Sequence of chain 1.D:
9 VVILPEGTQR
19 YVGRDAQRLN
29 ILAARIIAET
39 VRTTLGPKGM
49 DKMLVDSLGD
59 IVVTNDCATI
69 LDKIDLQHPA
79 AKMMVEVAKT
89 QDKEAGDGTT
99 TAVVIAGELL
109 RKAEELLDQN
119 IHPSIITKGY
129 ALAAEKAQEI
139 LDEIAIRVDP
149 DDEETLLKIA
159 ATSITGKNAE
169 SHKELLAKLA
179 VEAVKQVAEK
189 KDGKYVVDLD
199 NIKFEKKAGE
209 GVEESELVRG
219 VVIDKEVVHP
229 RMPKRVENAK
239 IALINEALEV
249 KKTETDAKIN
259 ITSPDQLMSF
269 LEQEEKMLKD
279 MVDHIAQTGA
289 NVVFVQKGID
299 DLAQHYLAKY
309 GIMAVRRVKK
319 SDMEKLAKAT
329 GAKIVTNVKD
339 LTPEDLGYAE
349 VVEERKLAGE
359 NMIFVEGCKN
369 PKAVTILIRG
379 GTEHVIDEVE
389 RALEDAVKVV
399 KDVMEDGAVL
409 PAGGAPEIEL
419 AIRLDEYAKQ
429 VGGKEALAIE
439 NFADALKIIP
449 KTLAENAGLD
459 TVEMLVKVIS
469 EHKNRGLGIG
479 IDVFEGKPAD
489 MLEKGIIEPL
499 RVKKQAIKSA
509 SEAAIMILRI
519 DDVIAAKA

The small molecule below binds the protein below.
Small molecule (SMILES): Nc1ncnc2c1ncn2[C@@H]1O[C@H](CO[P](=O)(O)O[P](=O)(O)NP(=O)(O)O)[C@@H](O)[C@H]1O

Binding-site contacts:
Ligand atom O2' contacts residue GLY411 of chain 1.D at 3.1 Å (h-bond).
Ligand atom O2G contacts residue GLY94 of chain 1.D at 3.6 Å (h-bond).
Ligand atom O1G contacts residue THR97 of chain 1.D at 3.0 Å (h-bond).
Ligand atom N6 contacts residue ILE494 of chain 1.D at 3.2 Å.
Ligand atom O2A contacts residue MG1 of chain 1.K at 2.2 Å.
Ligand atom O4' contacts residue GLY44 of chain 1.D at 3.5 Å.
Ligand atom O2B contacts residue THR98 of chain 1.D at 3.5 Å.
Ligand atom O2G contacts residue THR97 of chain 1.D at 2.7 Å (h-bond).
Ligand atom O1G contacts residue THR98 of chain 1.D at 3.2 Å (h-bond).
Ligand atom O2' contacts residue GLU496 of chain 1.D at 3.0 Å (salt-bridge).
Ligand atom PB contacts residue GLY96 of chain 1.D at 3.5 Å.
Ligand atom O3G contacts residue MG1 of chain 1.K at 2.2 Å.
Ligand atom O5' contacts residue GLY44 of chain 1.D at 2.9 Å (h-bond).
Ligand atom N3 contacts residue GLY411 of chain 1.D at 3.4 Å.
Ligand atom O1G contacts residue CYS65 of chain 1.D at 3.4 Å (h-bond).
Ligand atom PA contacts residue GLY44 of chain 1.D at 3.5 Å.
Ligand atom C6 contacts residue PRO45 of chain 1.D at 3.4 Å (hydrophobic).
Ligand atom O1A contacts residue GLY44 of chain 1.D at 2.9 Å (h-bond).
Ligand atom O2G contacts residue ASP95 of chain 1.D at 3.6 Å.
Ligand atom O2B contacts residue THR99 of chain 1.D at 2.6 Å (h-bond).
Ligand atom N3B contacts residue THR98 of chain 1.D at 3.0 Å (h-bond).
Ligand atom O1A contacts residue THR42 of chain 1.D at 2.9 Å (h-bond).
Ligand atom O1A contacts residue LEU43 of chain 1.D at 3.3 Å.
Ligand atom O2' contacts residue ALA410 of chain 1.D at 2.9 Å.
Ligand atom PG contacts residue THR97 of chain 1.D at 3.2 Å.
Ligand atom O4' contacts residue LEU451 of chain 1.D at 3.4 Å.
Ligand atom N3B contacts residue THR97 of chain 1.D at 3.0 Å (h-bond).
Ligand atom N3B contacts residue GLY96 of chain 1.D at 3.4 Å (h-bond).
Ligand atom C2 contacts residue ILE479 of chain 1.D at 3.3 Å (hydrophobic).
Ligand atom PA contacts residue MG1 of chain 1.K at 3.5 Å.
Ligand atom O2B contacts residue LEU43 of chain 1.D at 3.5 Å.
Ligand atom C5 contacts residue PRO45 of chain 1.D at 3.4 Å (hydrophobic).
Ligand atom O2B contacts residue GLY96 of chain 1.D at 3.4 Å.
Ligand atom O3G contacts residue ASP95 of chain 1.D at 3.3 Å (salt-bridge).
Ligand atom O1B contacts residue GLY96 of chain 1.D at 3.0 Å (h-bond).
Ligand atom O3A contacts residue LEU43 of chain 1.D at 3.5 Å.
Ligand atom O2G contacts residue GLY96 of chain 1.D at 3.3 Å (h-bond).
Ligand atom O1G contacts residue ASP64 of chain 1.D at 3.6 Å.
Ligand atom O5' contacts residue LEU43 of chain 1.D at 3.5 Å.
Ligand atom O1B contacts residue MG1 of chain 1.K at 3.1 Å.